Sequence of chain 1.A:
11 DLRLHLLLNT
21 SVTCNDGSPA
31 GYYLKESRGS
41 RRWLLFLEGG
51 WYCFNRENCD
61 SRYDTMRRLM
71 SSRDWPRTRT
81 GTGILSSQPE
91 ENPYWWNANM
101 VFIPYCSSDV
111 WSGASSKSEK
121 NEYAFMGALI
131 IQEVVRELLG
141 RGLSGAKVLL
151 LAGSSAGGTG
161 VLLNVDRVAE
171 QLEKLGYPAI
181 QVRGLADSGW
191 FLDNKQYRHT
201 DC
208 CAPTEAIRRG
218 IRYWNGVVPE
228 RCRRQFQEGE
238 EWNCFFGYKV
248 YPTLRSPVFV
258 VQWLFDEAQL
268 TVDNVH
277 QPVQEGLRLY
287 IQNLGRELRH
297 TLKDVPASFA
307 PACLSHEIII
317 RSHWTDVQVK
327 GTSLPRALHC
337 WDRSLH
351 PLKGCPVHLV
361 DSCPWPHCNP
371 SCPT

Binding-site contacts:
Ligand atom C16 contacts residue PHE191 of chain 1.A at 4.0 Å (hydrophobic).
Ligand atom C05 contacts residue TRP51 of chain 1.A at 3.5 Å (hydrophobic).
Ligand atom C04 contacts residue TRP51 of chain 1.A at 3.8 Å (hydrophobic).
Ligand atom C12 contacts residue PHE191 of chain 1.A at 3.5 Å (hydrophobic).
Ligand atom C15 contacts residue ILE214 of chain 1.A at 4.0 Å (hydrophobic).
Ligand atom O08 contacts residue TRP51 of chain 1.A at 2.7 Å (h-bond).
Ligand atom O09 contacts residue SER155 of chain 1.A at 3.8 Å.
Ligand atom C15 contacts residue PHE191 of chain 1.A at 4.1 Å (hydrophobic).
Ligand atom C13 contacts residue THR159 of chain 1.A at 3.6 Å.
Ligand atom C13 contacts residue PHE191 of chain 1.A at 3.6 Å (hydrophobic).
Ligand atom S10 contacts residue PHE191 of chain 1.A at 4.0 Å.
Ligand atom C15 contacts residue PHE243 of chain 1.A at 3.9 Å (hydrophobic).
Ligand atom C01 contacts residue PHE191 of chain 1.A at 3.7 Å (hydrophobic).
Ligand atom C14 contacts residue THR159 of chain 1.A at 3.9 Å.
Ligand atom C06 contacts residue ALA156 of chain 1.A at 4.1 Å (hydrophobic).
Ligand atom S10 contacts residue ALA156 of chain 1.A at 3.8 Å.
Ligand atom C03 contacts residue PHE191 of chain 1.A at 3.9 Å (hydrophobic).
Ligand atom O09 contacts residue HIS312 of chain 1.A at 3.4 Å (h-bond).
Ligand atom C15 contacts residue PHE242 of chain 1.A at 3.7 Å (hydrophobic).
Ligand atom C06 contacts residue TRP51 of chain 1.A at 4.0 Å (hydrophobic).
Ligand atom C14 contacts residue PHE191 of chain 1.A at 3.9 Å (hydrophobic).
Ligand atom C07 contacts residue ALA156 of chain 1.A at 3.7 Å (hydrophobic).
Ligand atom C03 contacts residue TRP51 of chain 1.A at 3.8 Å (hydrophobic).
Ligand atom C11 contacts residue TYR52 of chain 1.A at 4.2 Å (hydrophobic).
Ligand atom O09 contacts residue TRP51 of chain 1.A at 3.4 Å (h-bond).
Ligand atom C16 contacts residue PRO210 of chain 1.A at 3.9 Å (hydrophobic).
Ligand atom C02 contacts residue VAL269 of chain 1.A at 4.1 Å (hydrophobic).
Ligand atom O08 contacts residue SER155 of chain 1.A at 3.2 Å.
Ligand atom C16 contacts residue PHE243 of chain 1.A at 4.0 Å (hydrophobic).
Ligand atom C02 contacts residue PRO210 of chain 1.A at 4.1 Å (hydrophobic).
Ligand atom C04 contacts residue PHE191 of chain 1.A at 3.6 Å (hydrophobic).
Ligand atom C14 contacts residue PHE242 of chain 1.A at 3.5 Å (hydrophobic).
Ligand atom C07 contacts residue SER155 of chain 1.A at 3.6 Å.
Ligand atom C07 contacts residue TRP51 of chain 1.A at 3.4 Å (hydrophobic).
Ligand atom O08 contacts residue ALA156 of chain 1.A at 3.1 Å (h-bond).
Ligand atom C05 contacts residue PHE191 of chain 1.A at 3.8 Å (hydrophobic).
Ligand atom O08 contacts residue GLY50 of chain 1.A at 3.2 Å (h-bond).
Ligand atom C11 contacts residue PHE191 of chain 1.A at 3.4 Å (hydrophobic).
Ligand atom C03 contacts residue VAL269 of chain 1.A at 4.0 Å (hydrophobic).
Ligand atom C05 contacts residue ALA265 of chain 1.A at 4.0 Å (hydrophobic).

A protein and the small-molecule ligand that binds it are described below.
Small molecule (SMILES): O=C(O)c1cc2c(s1)-c1ccccc1CC2